Binding-site contacts:
Ligand atom O3 contacts residue GLY207 of chain 1.B at 3.4 Å.
Ligand atom C2 contacts residue HIS129 of chain 1.B at 3.8 Å.
Ligand atom C2 contacts residue FE21 of chain 1.L at 2.9 Å.
Ligand atom O5 contacts residue HIS205 of chain 1.B at 3.1 Å.
Ligand atom C3 contacts residue GLN126 of chain 1.B at 3.3 Å.
Ligand atom C1 contacts residue GLN126 of chain 1.B at 3.6 Å.
Ligand atom C5 contacts residue VAL220 of chain 1.B at 3.8 Å (hydrophobic).
Ligand atom O4 contacts residue VAL220 of chain 1.B at 3.9 Å.
Ligand atom C5 contacts residue ARG218 of chain 1.B at 3.5 Å.
Ligand atom O3 contacts residue VAL220 of chain 1.B at 3.5 Å.
Ligand atom O2 contacts residue 4Q11 of chain 1.N at 3.2 Å.
Ligand atom O3 contacts residue ARG117 of chain 1.B at 2.9 Å (salt-bridge).
Ligand atom O2 contacts residue ARG117 of chain 1.B at 3.2 Å.
Ligand atom C5 contacts residue THR166 of chain 1.B at 3.8 Å.
Ligand atom C5 contacts residue GLY207 of chain 1.B at 3.4 Å.
Ligand atom O4 contacts residue ARG218 of chain 1.B at 2.8 Å (salt-bridge).
Ligand atom O1 contacts residue LEU222 of chain 1.B at 3.9 Å.
Ligand atom O1 contacts residue FE21 of chain 1.L at 2.1 Å.
Ligand atom O1 contacts residue HIS129 of chain 1.B at 3.2 Å (h-bond).
Ligand atom O5 contacts residue HIS129 of chain 1.B at 3.2 Å (h-bond).
Ligand atom O2 contacts residue GLN126 of chain 1.B at 3.1 Å (h-bond).
Ligand atom C4 contacts residue GLN126 of chain 1.B at 3.7 Å.
Ligand atom O2 contacts residue FE21 of chain 1.L at 4.0 Å.
Ligand atom C1 contacts residue FE21 of chain 1.L at 2.8 Å.
Ligand atom C1 contacts residue 4Q11 of chain 1.N at 4.1 Å.
Ligand atom O2 contacts residue PHE115 of chain 1.B at 3.7 Å.
Ligand atom C4 contacts residue GLY207 of chain 1.B at 3.6 Å.
Ligand atom O5 contacts residue FE21 of chain 1.L at 2.2 Å.
Ligand atom O4 contacts residue GLY207 of chain 1.B at 3.7 Å.
Ligand atom O5 contacts residue GLN126 of chain 1.B at 3.6 Å (h-bond).
Ligand atom O1 contacts residue ASP131 of chain 1.B at 3.2 Å (salt-bridge).
Ligand atom C4 contacts residue THR166 of chain 1.B at 4.1 Å.
Ligand atom O1 contacts residue 4Q11 of chain 1.N at 3.4 Å.
Ligand atom C2 contacts residue GLN126 of chain 1.B at 3.4 Å.
Ligand atom O3 contacts residue GLN126 of chain 1.B at 4.1 Å.
Ligand atom C1 contacts residue HIS129 of chain 1.B at 3.6 Å.
Ligand atom O4 contacts residue THR166 of chain 1.B at 2.7 Å (h-bond).
Ligand atom C3 contacts residue ARG117 of chain 1.B at 3.3 Å.
Ligand atom C5 contacts residue ARG117 of chain 1.B at 3.9 Å.
Ligand atom O3 contacts residue ARG218 of chain 1.B at 2.9 Å (salt-bridge).

A protein and the small-molecule ligand that binds it are described below.
Small molecule (SMILES): O=C(O)CCC(=O)C(=O)O

Sequence of chain 1.B:
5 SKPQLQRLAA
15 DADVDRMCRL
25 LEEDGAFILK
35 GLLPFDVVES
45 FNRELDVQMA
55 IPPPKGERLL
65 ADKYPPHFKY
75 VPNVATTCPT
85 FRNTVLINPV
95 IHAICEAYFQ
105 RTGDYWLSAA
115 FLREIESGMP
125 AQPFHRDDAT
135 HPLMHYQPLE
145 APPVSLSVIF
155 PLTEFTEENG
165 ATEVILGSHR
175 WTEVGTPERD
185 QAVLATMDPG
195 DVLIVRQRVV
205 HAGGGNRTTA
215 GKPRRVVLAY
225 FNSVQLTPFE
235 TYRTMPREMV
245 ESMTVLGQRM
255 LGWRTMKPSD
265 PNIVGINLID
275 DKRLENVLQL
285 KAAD